Binding-site contacts:
Ligand atom O12 contacts residue TYR317 of chain 1.D at 3.8 Å.
Ligand atom C2 contacts residue VAL318 of chain 1.D at 4.1 Å (hydrophobic).
Ligand atom CL2 contacts residue SER322 of chain 1.D at 3.5 Å.
Ligand atom F3 contacts residue GLY495 of chain 1.D at 3.6 Å.
Ligand atom F2 contacts residue VAL492 of chain 1.D at 3.5 Å.
Ligand atom F2 contacts residue MET491 of chain 1.D at 3.9 Å.
Ligand atom F3 contacts residue TRP356 of chain 1.D at 4.0 Å.
Ligand atom C14 contacts residue GLY495 of chain 1.D at 4.1 Å.
Ligand atom C5 contacts residue VAL318 of chain 1.D at 4.1 Å (hydrophobic).
Ligand atom O13 contacts residue VAL318 of chain 1.D at 3.9 Å.
Ligand atom C5 contacts residue TYR324 of chain 1.D at 3.6 Å (hydrophobic).
Ligand atom F2 contacts residue ALA496 of chain 1.D at 2.9 Å.
Ligand atom O12 contacts residue TRP356 of chain 1.D at 3.5 Å.
Ligand atom O13 contacts residue TYR354 of chain 1.D at 3.8 Å.
Ligand atom C3 contacts residue VAL318 of chain 1.D at 3.4 Å (hydrophobic).
Ligand atom CL1 contacts residue ALA496 of chain 1.D at 4.0 Å.
Ligand atom CL1 contacts residue LEU500 of chain 1.D at 3.8 Å.
Ligand atom O11 contacts residue LEU321 of chain 1.D at 4.0 Å.
Ligand atom C8 contacts residue VAL318 of chain 1.D at 4.0 Å (hydrophobic).
Ligand atom C10 contacts residue SER499 of chain 1.D at 3.6 Å.
Ligand atom CL2 contacts residue VAL492 of chain 1.D at 3.6 Å.
Ligand atom F1 contacts residue PHE487 of chain 1.D at 3.7 Å.
Ligand atom O12 contacts residue LEU321 of chain 1.D at 3.8 Å.
Ligand atom C4 contacts residue VAL318 of chain 1.D at 3.8 Å (hydrophobic).
Ligand atom O12 contacts residue TYR354 of chain 1.D at 2.5 Å (h-bond).
Ligand atom C1 contacts residue ALA496 of chain 1.D at 3.6 Å (hydrophobic).
Ligand atom F2 contacts residue GLY495 of chain 1.D at 3.1 Å.
Ligand atom O13 contacts residue SER499 of chain 1.D at 2.5 Å (h-bond).
Ligand atom C4 contacts residue ALA496 of chain 1.D at 3.6 Å (hydrophobic).
Ligand atom C6 contacts residue VAL318 of chain 1.D at 3.7 Å (hydrophobic).
Ligand atom F1 contacts residue VAL492 of chain 1.D at 3.7 Å.
Ligand atom C7 contacts residue VAL318 of chain 1.D at 3.5 Å (hydrophobic).
Ligand atom C2 contacts residue VAL492 of chain 1.D at 4.0 Å (hydrophobic).
Ligand atom F1 contacts residue MET491 of chain 1.D at 3.8 Å.
Ligand atom C3 contacts residue ALA496 of chain 1.D at 4.0 Å (hydrophobic).
Ligand atom C7 contacts residue SER499 of chain 1.D at 3.6 Å.
Ligand atom C1 contacts residue VAL318 of chain 1.D at 3.4 Å (hydrophobic).
Ligand atom C9 contacts residue LEU321 of chain 1.D at 4.0 Å (hydrophobic).
Ligand atom CL1 contacts residue ARG89 of chain 1.D at 3.8 Å.
Ligand atom C10 contacts residue TYR354 of chain 1.D at 3.5 Å (hydrophobic).

A protein and the small-molecule ligand that binds it are described below.
Small molecule (SMILES): O=C(O)C1=Cc2cc(Cl)cc(Cl)c2O[C@@H]1C(F)(F)F

Sequence of chain 1.D:
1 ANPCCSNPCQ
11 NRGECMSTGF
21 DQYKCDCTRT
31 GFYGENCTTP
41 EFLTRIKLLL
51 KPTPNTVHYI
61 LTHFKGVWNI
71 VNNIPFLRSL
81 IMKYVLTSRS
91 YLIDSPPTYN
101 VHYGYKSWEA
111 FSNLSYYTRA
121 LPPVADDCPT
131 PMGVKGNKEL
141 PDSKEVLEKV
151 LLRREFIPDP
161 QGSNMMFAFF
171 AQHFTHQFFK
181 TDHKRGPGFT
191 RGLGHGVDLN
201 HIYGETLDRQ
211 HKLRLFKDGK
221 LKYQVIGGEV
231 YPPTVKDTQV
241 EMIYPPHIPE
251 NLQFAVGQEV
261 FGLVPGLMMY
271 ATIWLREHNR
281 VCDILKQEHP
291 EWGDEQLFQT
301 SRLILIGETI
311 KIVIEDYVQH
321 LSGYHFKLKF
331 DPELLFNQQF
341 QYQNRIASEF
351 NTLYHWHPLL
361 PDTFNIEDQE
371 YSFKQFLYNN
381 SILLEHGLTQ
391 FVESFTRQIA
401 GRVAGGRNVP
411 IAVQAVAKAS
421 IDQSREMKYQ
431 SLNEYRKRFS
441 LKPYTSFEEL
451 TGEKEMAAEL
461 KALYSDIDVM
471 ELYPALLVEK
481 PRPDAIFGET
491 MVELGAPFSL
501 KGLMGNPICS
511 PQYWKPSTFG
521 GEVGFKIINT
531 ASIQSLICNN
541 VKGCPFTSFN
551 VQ